Sequence of chain 1.A:
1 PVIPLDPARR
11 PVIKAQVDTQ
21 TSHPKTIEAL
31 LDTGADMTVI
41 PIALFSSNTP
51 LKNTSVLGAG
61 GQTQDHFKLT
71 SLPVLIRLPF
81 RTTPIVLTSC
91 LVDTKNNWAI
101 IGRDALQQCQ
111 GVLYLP

Sequence of chain 1.B:
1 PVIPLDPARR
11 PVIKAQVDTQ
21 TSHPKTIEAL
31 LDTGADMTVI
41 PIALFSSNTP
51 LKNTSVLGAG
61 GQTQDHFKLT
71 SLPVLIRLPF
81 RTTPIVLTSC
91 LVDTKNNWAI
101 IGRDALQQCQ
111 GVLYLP

Binding-site contacts:
Ligand atom CAB contacts residue ALA59 of chain 1.B at 3.6 Å (hydrophobic).
Ligand atom CAT contacts residue LEU57 of chain 1.B at 3.6 Å (hydrophobic).
Ligand atom NAJ contacts residue ASP36 of chain 1.B at 2.8 Å (salt-bridge).
Ligand atom CAY contacts residue ASP36 of chain 1.B at 3.6 Å.
Ligand atom O contacts residue ALA59 of chain 1.A at 3.6 Å.
Ligand atom OAN contacts residue ASP32 of chain 1.A at 2.8 Å (salt-bridge).
Ligand atom CAI contacts residue GLY34 of chain 1.A at 3.6 Å.
Ligand atom CBN contacts residue ASP32 of chain 1.A at 3.6 Å.
Ligand atom CAR contacts residue TRP98 of chain 1.A at 3.6 Å (hydrophobic).
Ligand atom OAN contacts residue ALA35 of chain 1.A at 3.6 Å.
Ligand atom CBI contacts residue ASP32 of chain 1.A at 3.5 Å.
Ligand atom CG1 contacts residue ALA59 of chain 1.A at 3.5 Å (hydrophobic).
Ligand atom CBM contacts residue ASP36 of chain 1.B at 3.7 Å.
Ligand atom CBA contacts residue ASP32 of chain 1.A at 3.3 Å.
Ligand atom CG1 contacts residue VAL56 of chain 1.B at 3.5 Å (hydrophobic).
Ligand atom CBM contacts residue LEU57 of chain 1.B at 3.2 Å (hydrophobic).
Ligand atom CBI contacts residue ASP32 of chain 1.B at 3.6 Å.
Ligand atom O contacts residue GLY58 of chain 1.B at 3.6 Å.
Ligand atom OAM contacts residue ALA59 of chain 1.B at 3.7 Å.
Ligand atom CBN contacts residue ASP32 of chain 1.B at 3.1 Å.
Ligand atom CBF contacts residue LEU57 of chain 1.B at 3.6 Å (hydrophobic).
Ligand atom CAG contacts residue MET37 of chain 1.B at 3.6 Å (hydrophobic).
Ligand atom CAP contacts residue GLY58 of chain 1.B at 3.5 Å.
Ligand atom CAI contacts residue LEU30 of chain 1.B at 3.5 Å (hydrophobic).
Ligand atom CAR contacts residue GLY58 of chain 1.B at 3.7 Å.
Ligand atom OAO contacts residue GLY34 of chain 1.B at 3.2 Å.
Ligand atom OAK contacts residue GLY34 of chain 1.B at 3.7 Å.
Ligand atom OAN contacts residue GLY34 of chain 1.A at 3.5 Å.
Ligand atom OAO contacts residue ASP32 of chain 1.A at 2.7 Å (salt-bridge).
Ligand atom CAY contacts residue ARG10 of chain 1.A at 3.6 Å.
Ligand atom CAU contacts residue ARG10 of chain 1.A at 3.2 Å.
Ligand atom N contacts residue LEU57 of chain 1.B at 2.9 Å (h-bond).
Ligand atom OAO contacts residue ASP32 of chain 1.B at 2.6 Å (salt-bridge).
Ligand atom CBQ contacts residue GLY34 of chain 1.A at 3.3 Å.
Ligand atom OAK contacts residue ASP36 of chain 1.B at 3.1 Å (salt-bridge).
Ligand atom CAX contacts residue LEU57 of chain 1.B at 3.6 Å (hydrophobic).
Ligand atom CAH contacts residue LEU57 of chain 1.A at 3.4 Å (hydrophobic).
Ligand atom CAR contacts residue ALA59 of chain 1.B at 3.3 Å (hydrophobic).
Ligand atom NBC contacts residue GLY34 of chain 1.B at 3.0 Å (h-bond).
Ligand atom CAP contacts residue TRP98 of chain 1.A at 3.5 Å (hydrophobic).

A protein and the small-molecule ligand that binds it are described below.
Small molecule (SMILES): CC(C)CNC(=O)[C@H]1N(C(=O)[C@@H](O)[C@H](Cc2ccccc2)NC(=O)[C@@H](NC(=O)[C@@H](N)c2ccccc2)C(C)(C)C)CSC1(C)C